Binding-site contacts:
Ligand atom C5 contacts residue GLN131 of chain 1.D at 4.5 Å.
Ligand atom C3 contacts residue ASN167 of chain 1.D at 4.2 Å.
Ligand atom O7 contacts residue GLN131 of chain 1.D at 3.9 Å.
Ligand atom O7 contacts residue LYS165 of chain 1.D at 3.5 Å (salt-bridge).
Ligand atom C6 contacts residue HIS117 of chain 1.D at 3.5 Å.
Ligand atom O5 contacts residue ILE129 of chain 1.D at 4.3 Å.
Ligand atom C7 contacts residue ASN167 of chain 1.D at 3.7 Å.
Ligand atom C5 contacts residue ASN167 of chain 1.D at 4.2 Å.
Ligand atom O6 contacts residue HIS117 of chain 1.D at 4.0 Å.
Ligand atom O7 contacts residue ASN167 of chain 1.D at 4.2 Å.
Ligand atom C5 contacts residue HIS117 of chain 1.D at 4.5 Å.
Ligand atom C2 contacts residue ASN167 of chain 1.D at 2.8 Å.
Ligand atom O5 contacts residue GLN131 of chain 1.D at 4.4 Å.
Ligand atom C1 contacts residue ASN167 of chain 1.D at 2.1 Å.
Ligand atom N2 contacts residue ASN167 of chain 1.D at 3.0 Å (h-bond).
Ligand atom C1 contacts residue GLN131 of chain 1.D at 3.9 Å.
Ligand atom O5 contacts residue ASN167 of chain 1.D at 2.8 Å (h-bond).

This small molecule binds to this protein.
Small molecule (SMILES): CC(=O)N[C@@H]1[C@@H](O)[C@H](O)[C@@H](CO)O[C@H]1O

Sequence of chain 1.D:
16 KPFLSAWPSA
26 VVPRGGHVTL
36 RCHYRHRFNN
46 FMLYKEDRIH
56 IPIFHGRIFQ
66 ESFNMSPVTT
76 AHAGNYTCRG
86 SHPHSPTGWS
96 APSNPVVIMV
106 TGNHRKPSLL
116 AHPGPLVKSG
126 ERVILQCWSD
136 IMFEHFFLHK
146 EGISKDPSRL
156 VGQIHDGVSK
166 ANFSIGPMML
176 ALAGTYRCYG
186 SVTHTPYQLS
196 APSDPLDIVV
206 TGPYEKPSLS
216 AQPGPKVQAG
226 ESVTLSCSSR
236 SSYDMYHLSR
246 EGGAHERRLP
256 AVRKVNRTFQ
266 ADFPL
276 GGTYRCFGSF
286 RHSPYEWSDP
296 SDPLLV